Binding-site contacts:
Ligand atom C13 contacts residue PHE300 of chain 1.A at 3.9 Å (hydrophobic).
Ligand atom N1 contacts residue PHE300 of chain 1.A at 3.5 Å.
Ligand atom C18 contacts residue VAL246 of chain 1.A at 3.7 Å (hydrophobic).
Ligand atom N7 contacts residue PHE300 of chain 1.A at 3.8 Å.
Ligand atom C14 contacts residue TYR267 of chain 1.A at 3.3 Å (hydrophobic).
Ligand atom F23 contacts residue MET189 of chain 1.A at 3.3 Å.
Ligand atom N10 contacts residue GLN297 of chain 1.A at 3.1 Å (h-bond).
Ligand atom F22 contacts residue HIS192 of chain 1.A at 3.4 Å.
Ligand atom C4 contacts residue ILE263 of chain 1.A at 3.7 Å (hydrophobic).
Ligand atom C8 contacts residue TYR74 of chain 1.A at 3.3 Å (hydrophobic).
Ligand atom C12 contacts residue TYR267 of chain 1.A at 3.6 Å (hydrophobic).
Ligand atom C8 contacts residue ASN248 of chain 1.A at 3.7 Å.
Ligand atom C5 contacts residue PHE300 of chain 1.A at 3.4 Å (hydrophobic).
Ligand atom C2 contacts residue PHE300 of chain 1.A at 3.5 Å (hydrophobic).
Ligand atom N1 contacts residue GLN297 of chain 1.A at 3.4 Å (h-bond).
Ligand atom C20 contacts residue VAL246 of chain 1.A at 3.6 Å (hydrophobic).
Ligand atom N9 contacts residue ASN248 of chain 1.A at 2.9 Å (h-bond).
Ligand atom C14 contacts residue PHE300 of chain 1.A at 3.8 Å (hydrophobic).
Ligand atom C21 contacts residue LYS242 of chain 1.A at 3.8 Å.
Ligand atom C6 contacts residue ILE263 of chain 1.A at 3.6 Å (hydrophobic).
Ligand atom N9 contacts residue TYR74 of chain 1.A at 3.5 Å (h-bond).
Ligand atom N10 contacts residue PHE300 of chain 1.A at 3.7 Å.
Ligand atom F23 contacts residue GLU188 of chain 1.A at 3.9 Å.
Ligand atom F23 contacts residue THR187 of chain 1.A at 2.9 Å.
Ligand atom CL1 contacts residue PHE300 of chain 1.A at 3.8 Å.
Ligand atom C6 contacts residue GLN297 of chain 1.A at 3.8 Å.
Ligand atom N3 contacts residue PHE300 of chain 1.A at 3.4 Å.
Ligand atom CL1 contacts residue PHE286 of chain 1.A at 3.4 Å.
Ligand atom C16 contacts residue PHE300 of chain 1.A at 3.8 Å (hydrophobic).
Ligand atom N1 contacts residue ILE263 of chain 1.A at 3.7 Å.
Ligand atom C16 contacts residue PHE304 of chain 1.A at 3.7 Å (hydrophobic).
Ligand atom C4 contacts residue PHE300 of chain 1.A at 3.4 Å (hydrophobic).
Ligand atom C21 contacts residue THR187 of chain 1.A at 3.8 Å.
Ligand atom F22 contacts residue LYS242 of chain 1.A at 3.7 Å.
Ligand atom C13 contacts residue TYR267 of chain 1.A at 3.8 Å (hydrophobic).
Ligand atom C6 contacts residue PHE300 of chain 1.A at 3.4 Å (hydrophobic).
Ligand atom N10 contacts residue ASN248 of chain 1.A at 3.0 Å (h-bond).
Ligand atom C15 contacts residue PHE300 of chain 1.A at 3.7 Å (hydrophobic).
Ligand atom F22 contacts residue MET189 of chain 1.A at 3.7 Å.
Ligand atom N3 contacts residue ILE263 of chain 1.A at 3.7 Å.

The small molecule below binds the protein below.
Small molecule (SMILES): Nc1nc(Cl)nc2c1ncn2Cc1cccc(OCC(F)F)c1

Sequence of chain 1.A:
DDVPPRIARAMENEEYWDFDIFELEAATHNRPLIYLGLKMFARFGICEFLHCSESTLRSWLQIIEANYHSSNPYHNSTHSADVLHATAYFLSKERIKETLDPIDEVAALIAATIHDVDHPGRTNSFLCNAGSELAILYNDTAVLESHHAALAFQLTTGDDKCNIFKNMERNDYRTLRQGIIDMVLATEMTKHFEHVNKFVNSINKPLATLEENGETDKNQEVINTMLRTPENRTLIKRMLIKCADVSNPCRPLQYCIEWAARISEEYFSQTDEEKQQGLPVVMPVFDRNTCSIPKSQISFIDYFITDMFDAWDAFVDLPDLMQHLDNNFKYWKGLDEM